This protein binds this small molecule.
Small molecule (SMILES): COc1cc([C@H]2SCC(=O)N2Cc2ccccc2)c(Br)cc1O

Sequence of chain 1.A:
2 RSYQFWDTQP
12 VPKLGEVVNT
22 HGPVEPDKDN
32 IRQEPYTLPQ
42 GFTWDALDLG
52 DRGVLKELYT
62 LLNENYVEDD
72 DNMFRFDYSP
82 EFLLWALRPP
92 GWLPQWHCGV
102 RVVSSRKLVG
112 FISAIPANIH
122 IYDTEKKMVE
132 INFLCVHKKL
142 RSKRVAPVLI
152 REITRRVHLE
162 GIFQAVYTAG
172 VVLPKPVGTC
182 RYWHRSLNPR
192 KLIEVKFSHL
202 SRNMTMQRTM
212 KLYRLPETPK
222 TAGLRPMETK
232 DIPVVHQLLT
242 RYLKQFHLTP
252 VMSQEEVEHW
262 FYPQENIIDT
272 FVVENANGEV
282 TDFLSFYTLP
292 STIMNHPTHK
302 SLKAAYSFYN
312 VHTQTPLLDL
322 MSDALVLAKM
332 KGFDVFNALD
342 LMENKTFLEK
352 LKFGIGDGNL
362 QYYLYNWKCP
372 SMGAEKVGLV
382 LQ

Binding-site contacts:
Ligand atom NAW contacts residue SER292 of chain 1.A at 3.8 Å.
Ligand atom CAM contacts residue SER292 of chain 1.A at 3.3 Å.
Ligand atom CAM contacts residue PHE77 of chain 1.A at 3.5 Å (hydrophobic).
Ligand atom CAI contacts residue ASN338 of chain 1.A at 3.6 Å.
Ligand atom OAB contacts residue PHE75 of chain 1.A at 3.6 Å.
Ligand atom CAL contacts residue PHE75 of chain 1.A at 3.3 Å (hydrophobic).
Ligand atom OAC contacts residue GLY357 of chain 1.A at 3.8 Å.
Ligand atom CAM contacts residue TYR307 of chain 1.A at 3.1 Å (hydrophobic).
Ligand atom CAA contacts residue PHE198 of chain 1.A at 3.7 Å (hydrophobic).
Ligand atom BRAD contacts residue TYR183 of chain 1.A at 3.6 Å.
Ligand atom CAH contacts residue PHE75 of chain 1.A at 3.9 Å (hydrophobic).
Ligand atom CAQ contacts residue SER292 of chain 1.A at 3.8 Å.
Ligand atom NAW contacts residue PHE77 of chain 1.A at 3.5 Å.
Ligand atom CAF contacts residue PHE75 of chain 1.A at 3.9 Å (hydrophobic).
Ligand atom BRAD contacts residue TYR307 of chain 1.A at 3.9 Å.
Ligand atom OAC contacts residue ASP358 of chain 1.A at 3.8 Å.
Ligand atom CAP contacts residue PHE77 of chain 1.A at 3.8 Å (hydrophobic).
Ligand atom CAR contacts residue HIS185 of chain 1.A at 3.3 Å.
Ligand atom CAE contacts residue PHE198 of chain 1.A at 3.4 Å (hydrophobic).
Ligand atom CAH contacts residue SER292 of chain 1.A at 3.8 Å.
Ligand atom CAL contacts residue VAL68 of chain 1.A at 3.5 Å (hydrophobic).
Ligand atom CAE contacts residue LEU303 of chain 1.A at 3.8 Å (hydrophobic).
Ligand atom OAB contacts residue SER292 of chain 1.A at 2.4 Å (h-bond).
Ligand atom SAO contacts residue GLU69 of chain 1.A at 3.7 Å.
Ligand atom CAJ contacts residue HIS185 of chain 1.A at 3.1 Å.
Ligand atom CAG contacts residue PHE198 of chain 1.A at 3.9 Å (hydrophobic).
Ligand atom CAA contacts residue ASP70 of chain 1.A at 3.9 Å.
Ligand atom CAF contacts residue LEU303 of chain 1.A at 3.6 Å (hydrophobic).
Ligand atom OAB contacts residue PHE77 of chain 1.A at 3.5 Å (h-bond).
Ligand atom SAO contacts residue ASP70 of chain 1.A at 3.4 Å (salt-bridge).
Ligand atom CAI contacts residue TYR307 of chain 1.A at 3.7 Å (hydrophobic).
Ligand atom CAL contacts residue ASP70 of chain 1.A at 3.5 Å.
Ligand atom OAC contacts residue HIS185 of chain 1.A at 2.5 Å (h-bond).
Ligand atom CAP contacts residue SER292 of chain 1.A at 3.4 Å.
Ligand atom CAG contacts residue ASN338 of chain 1.A at 3.9 Å.
Ligand atom CAV contacts residue PHE77 of chain 1.A at 3.7 Å (hydrophobic).
Ligand atom OAB contacts residue ARG76 of chain 1.A at 3.5 Å.
Ligand atom CAA contacts residue PHE75 of chain 1.A at 3.7 Å (hydrophobic).
Ligand atom CAL contacts residue GLU69 of chain 1.A at 3.7 Å.
Ligand atom CAQ contacts residue TYR307 of chain 1.A at 3.8 Å (hydrophobic).